The small molecule below binds the protein below.
Small molecule (SMILES): CCCCCC(=O)O[C@@H](C)COC(=O)CCCC

Binding-site contacts:
Ligand atom CG3 contacts residue CYS1 of chain 1.C at 1.6 Å (hydrophobic).
Ligand atom CG1 contacts residue CYS1 of chain 1.C at 3.5 Å (hydrophobic).
Ligand atom OG1 contacts residue CYS1 of chain 1.C at 3.8 Å.
Ligand atom OG2 contacts residue CYS1 of chain 1.C at 4.0 Å.
Ligand atom OG2 contacts residue PHE121 of chain 1.C at 3.9 Å.
Ligand atom OB1 contacts residue CYS1 of chain 1.C at 4.3 Å.
Ligand atom CG2 contacts residue CYS1 of chain 1.C at 2.8 Å (hydrophobic).
Ligand atom OB1 contacts residue LEU120 of chain 1.C at 3.7 Å.
Ligand atom CB2 contacts residue PHE121 of chain 1.C at 3.6 Å (hydrophobic).
Ligand atom CG3 contacts residue PHE121 of chain 1.C at 4.0 Å (hydrophobic).
Ligand atom OB1 contacts residue PHE121 of chain 1.C at 4.2 Å.
Ligand atom CG2 contacts residue PHE121 of chain 1.C at 3.6 Å (hydrophobic).
Ligand atom CB1 contacts residue PHE121 of chain 1.C at 3.7 Å (hydrophobic).
Ligand atom CB1 contacts residue CYS1 of chain 1.C at 4.5 Å (hydrophobic).
Ligand atom CG3 contacts residue LEU120 of chain 1.C at 3.8 Å (hydrophobic).

Sequence of chain 1.C:
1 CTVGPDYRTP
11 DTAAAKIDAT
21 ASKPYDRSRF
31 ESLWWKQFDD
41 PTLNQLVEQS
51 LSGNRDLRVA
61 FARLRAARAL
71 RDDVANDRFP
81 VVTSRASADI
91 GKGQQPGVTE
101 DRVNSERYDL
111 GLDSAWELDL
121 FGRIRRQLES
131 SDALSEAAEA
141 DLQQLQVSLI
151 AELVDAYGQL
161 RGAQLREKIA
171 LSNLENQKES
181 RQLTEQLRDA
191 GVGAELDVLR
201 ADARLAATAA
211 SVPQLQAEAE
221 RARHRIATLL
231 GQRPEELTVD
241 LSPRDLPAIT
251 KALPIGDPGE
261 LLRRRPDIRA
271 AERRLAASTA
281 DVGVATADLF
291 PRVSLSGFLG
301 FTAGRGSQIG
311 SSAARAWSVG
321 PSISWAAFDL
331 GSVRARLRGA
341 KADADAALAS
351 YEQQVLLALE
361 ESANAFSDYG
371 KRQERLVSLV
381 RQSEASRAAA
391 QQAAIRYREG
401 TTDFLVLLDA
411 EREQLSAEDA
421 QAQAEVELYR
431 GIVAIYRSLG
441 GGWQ